Binding-site contacts:
Ligand atom CB contacts residue GLU33 of chain 1.B at 2.9 Å.
Ligand atom O contacts residue TYR91 of chain 1.A at 3.0 Å.
Ligand atom CH2 contacts residue TYR49 of chain 1.A at 3.2 Å (hydrophobic).
Ligand atom N contacts residue GLU33 of chain 1.B at 3.2 Å (salt-bridge).
Ligand atom CD2 contacts residue GLU33 of chain 1.B at 3.1 Å.
Ligand atom CD2 contacts residue ILE51 of chain 1.B at 3.0 Å (hydrophobic).
Ligand atom CB contacts residue LYS99 of chain 1.B at 2.7 Å.
Ligand atom CE3 contacts residue LYS99 of chain 1.B at 3.2 Å.
Ligand atom CZ2 contacts residue TYR49 of chain 1.A at 3.0 Å (hydrophobic).
Ligand atom CZ3 contacts residue THR34 of chain 1.A at 3.1 Å.
Ligand atom CB contacts residue SER55 of chain 1.B at 3.3 Å.
Ligand atom O contacts residue GLY57 of chain 1.B at 3.3 Å.
Ligand atom CD1 contacts residue GLU33 of chain 1.B at 3.1 Å.
Ligand atom CG contacts residue GLU33 of chain 1.B at 3.0 Å.
Ligand atom CE3 contacts residue TYR91 of chain 1.A at 3.4 Å (hydrophobic).
Ligand atom CD2 contacts residue GLY50 of chain 1.B at 3.0 Å.
Ligand atom CD2 contacts residue HIS35 of chain 1.B at 3.1 Å.
Ligand atom O contacts residue THR58 of chain 1.B at 2.7 Å (h-bond).
Ligand atom CZ3 contacts residue TYR91 of chain 1.A at 3.3 Å (hydrophobic).
Ligand atom CZ3 contacts residue LYS99 of chain 1.B at 3.2 Å.
Ligand atom CH2 contacts residue THR34 of chain 1.A at 3.0 Å.
Ligand atom CA contacts residue LYS99 of chain 1.B at 3.3 Å.
Ligand atom CE2 contacts residue ASP100 of chain 1.B at 3.3 Å.
Ligand atom OE1 contacts residue ARG50 of chain 1.A at 2.7 Å (salt-bridge).
Ligand atom CD1 contacts residue ILE51 of chain 1.B at 3.2 Å (hydrophobic).
Ligand atom CD1 contacts residue ASP100 of chain 1.B at 3.4 Å.
Ligand atom OD2 contacts residue TYR49 of chain 1.A at 3.2 Å (h-bond).
Ligand atom N contacts residue GLU33 of chain 1.B at 3.2 Å (salt-bridge).
Ligand atom OE1 contacts residue ARG53 of chain 1.A at 2.7 Å (salt-bridge).
Ligand atom O contacts residue HIS52 of chain 1.B at 3.4 Å.
Ligand atom CZ2 contacts residue ASP100 of chain 1.B at 2.9 Å.
Ligand atom CD1 contacts residue HIS52 of chain 1.B at 3.0 Å.
Ligand atom N contacts residue GLU33 of chain 1.B at 3.2 Å (salt-bridge).
Ligand atom CA contacts residue HIS52 of chain 1.B at 3.3 Å.
Ligand atom CH2 contacts residue LYS99 of chain 1.B at 3.0 Å.
Ligand atom CB contacts residue ASP100 of chain 1.B at 3.4 Å.
Ligand atom O contacts residue LYS99 of chain 1.B at 2.9 Å (salt-bridge).
Ligand atom NE1 contacts residue ASP100 of chain 1.B at 2.6 Å (salt-bridge).
Ligand atom O contacts residue GLY57 of chain 1.B at 2.9 Å.
Ligand atom O contacts residue TYR32 of chain 1.B at 3.0 Å (h-bond).

Sequence of chain 1.A:
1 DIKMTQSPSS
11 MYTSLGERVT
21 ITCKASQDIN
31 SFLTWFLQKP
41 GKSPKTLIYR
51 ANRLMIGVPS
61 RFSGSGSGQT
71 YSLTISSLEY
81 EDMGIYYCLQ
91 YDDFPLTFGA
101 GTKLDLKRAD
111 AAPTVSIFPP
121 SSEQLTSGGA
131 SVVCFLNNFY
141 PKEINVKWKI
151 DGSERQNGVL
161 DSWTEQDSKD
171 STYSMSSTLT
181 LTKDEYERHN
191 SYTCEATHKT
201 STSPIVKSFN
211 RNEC

Sequence of chain 1.B:
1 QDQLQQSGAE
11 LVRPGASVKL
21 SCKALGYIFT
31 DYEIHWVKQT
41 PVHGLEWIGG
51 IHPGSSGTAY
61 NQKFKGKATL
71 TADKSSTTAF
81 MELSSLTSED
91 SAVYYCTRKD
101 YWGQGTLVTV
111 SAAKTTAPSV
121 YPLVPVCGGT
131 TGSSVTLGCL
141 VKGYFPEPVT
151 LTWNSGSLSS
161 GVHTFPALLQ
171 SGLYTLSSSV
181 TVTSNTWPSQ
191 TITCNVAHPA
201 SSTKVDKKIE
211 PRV

A protein and the small-molecule ligand that binds it are described below.
Small molecule (SMILES): CC(C)C[C@H](NC(=O)[C@H](CCCN=C(N)N)NC(=O)[C@H](C)NC(=O)CNC(=O)[C@H](CC(C)C)NC(=O)[C@H](CC1=c2ccccc2=NC1)NC(=O)[C@H](CCC(=O)O)NC(=O)[C@@H]1CCCN1C(=O)[C@@H](NC(=O)[C@H](C)NC(=O)[C@@H](N)CC(=O)O)[C@@H](C)O)C(N)=O